Sequence of chain 1.B:
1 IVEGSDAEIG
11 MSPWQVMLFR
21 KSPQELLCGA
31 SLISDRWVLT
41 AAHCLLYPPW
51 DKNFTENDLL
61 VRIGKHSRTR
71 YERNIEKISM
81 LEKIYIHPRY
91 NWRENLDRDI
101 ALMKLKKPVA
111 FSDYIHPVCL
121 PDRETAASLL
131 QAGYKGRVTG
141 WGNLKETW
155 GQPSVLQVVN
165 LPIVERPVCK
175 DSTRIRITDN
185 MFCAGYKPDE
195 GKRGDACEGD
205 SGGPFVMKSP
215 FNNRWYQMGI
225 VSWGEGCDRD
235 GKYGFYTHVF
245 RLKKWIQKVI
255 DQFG

Binding-site contacts:
Ligand atom NH2 contacts residue GLY238 of chain 1.B at 3.6 Å.
Ligand atom CB2 contacts residue SER226 of chain 1.B at 3.6 Å.
Ligand atom C contacts residue GLY228 of chain 1.B at 3.7 Å.
Ligand atom C2 contacts residue SER205 of chain 1.B at 1.4 Å.
Ligand atom CZ contacts residue GLU94 of chain 1.B at 3.5 Å.
Ligand atom O2 contacts residue GLY203 of chain 1.B at 3.2 Å (h-bond).
Ligand atom O2 contacts residue HIS43 of chain 1.B at 3.7 Å.
Ligand atom CA2 contacts residue SER226 of chain 1.B at 3.7 Å.
Ligand atom CB2 contacts residue SER205 of chain 1.B at 2.6 Å.
Ligand atom NH2 contacts residue ALA200 of chain 1.B at 3.1 Å (h-bond).
Ligand atom N2 contacts residue SER226 of chain 1.B at 2.8 Å (h-bond).
Ligand atom CA contacts residue GLY228 of chain 1.B at 3.4 Å.
Ligand atom NH1 contacts residue GLY230 of chain 1.B at 2.9 Å (h-bond).
Ligand atom NE contacts residue TRP227 of chain 1.B at 3.6 Å.
Ligand atom N contacts residue GLY228 of chain 1.B at 2.8 Å (h-bond).
Ligand atom O contacts residue TRP227 of chain 1.B at 3.2 Å.
Ligand atom CG1 contacts residue TYR47 of chain 1.B at 3.5 Å (hydrophobic).
Ligand atom O2 contacts residue SER205 of chain 1.B at 2.3 Å (h-bond).
Ligand atom O contacts residue GLY228 of chain 1.B at 3.1 Å (h-bond).
Ligand atom C1 contacts residue HIS43 of chain 1.B at 3.6 Å.
Ligand atom C3 contacts residue SER205 of chain 1.B at 2.5 Å.
Ligand atom CB1 contacts residue HIS43 of chain 1.B at 3.5 Å.
Ligand atom CE1 contacts residue LEU96 of chain 1.B at 3.6 Å (hydrophobic).
Ligand atom N2 contacts residue HIS43 of chain 1.B at 3.1 Å (h-bond).
Ligand atom CD3 contacts residue TRP227 of chain 1.B at 3.7 Å (hydrophobic).
Ligand atom CD contacts residue TRP50 of chain 1.B at 3.6 Å (hydrophobic).
Ligand atom CA1 contacts residue LEU96 of chain 1.B at 3.7 Å (hydrophobic).
Ligand atom C3 contacts residue HIS43 of chain 1.B at 1.5 Å.
Ligand atom N2 contacts residue SER205 of chain 1.B at 3.0 Å (h-bond).
Ligand atom CA2 contacts residue SER205 of chain 1.B at 2.4 Å.
Ligand atom CZ1 contacts residue ALA200 of chain 1.B at 3.2 Å (hydrophobic).
Ligand atom NH2 contacts residue ASP199 of chain 1.B at 2.9 Å (salt-bridge).
Ligand atom NH1 contacts residue ASP199 of chain 1.B at 2.8 Å (salt-bridge).
Ligand atom O1 contacts residue TRP50 of chain 1.B at 3.6 Å.
Ligand atom NE contacts residue GLY228 of chain 1.B at 3.5 Å (h-bond).
Ligand atom CB contacts residue GLY228 of chain 1.B at 3.3 Å.
Ligand atom C2 contacts residue HIS43 of chain 1.B at 2.5 Å.
Ligand atom NH1 contacts residue ALA200 of chain 1.B at 3.3 Å (h-bond).
Ligand atom CA2 contacts residue HIS43 of chain 1.B at 3.4 Å.
Ligand atom CZ1 contacts residue ASP199 of chain 1.B at 3.7 Å.

This small molecule binds to this protein.
Small molecule (SMILES): NC(=[NH2+])NCCC[C@H](NC(=O)[C@@H]1CCCN1C(=O)[C@H](N)Cc1ccccc1)[C@H](O)CCl